Binding-site contacts:
Ligand atom OA3 contacts residue GLY40 of chain 4.A at 3.3 Å.
Ligand atom CB3 contacts residue VAL237 of chain 4.A at 3.4 Å (hydrophobic).
Ligand atom CB6 contacts residue MLI1 of chain 4.D at 3.4 Å.
Ligand atom OA2 contacts residue PHE172 of chain 4.A at 3.3 Å.
Ligand atom CA6 contacts residue GLY39 of chain 4.A at 3.6 Å.
Ligand atom OA4 contacts residue ALA109 of chain 4.A at 3.2 Å.
Ligand atom FB4 contacts residue GLY135 of chain 4.A at 3.5 Å.
Ligand atom CA6 contacts residue MLI1 of chain 4.D at 1.1 Å.
Ligand atom OA3 contacts residue MLI1 of chain 4.D at 1.8 Å (h-bond).
Ligand atom OA4 contacts residue MET110 of chain 4.A at 2.9 Å (h-bond).
Ligand atom OA1 contacts residue ASN48 of chain 4.A at 2.9 Å (h-bond).
Ligand atom CA4 contacts residue MLI1 of chain 4.D at 0.9 Å.
Ligand atom OA1 contacts residue MLI1 of chain 4.D at 1.8 Å (h-bond).
Ligand atom CA4 contacts residue GLY39 of chain 4.A at 3.4 Å.
Ligand atom CB2 contacts residue MLI1 of chain 4.D at 2.1 Å.
Ligand atom OA2 contacts residue MLI1 of chain 4.D at 1.4 Å (h-bond).
Ligand atom FA3 contacts residue MLI1 of chain 4.D at 1.6 Å.
Ligand atom CA3 contacts residue GLY40 of chain 4.A at 3.6 Å.
Ligand atom FB4 contacts residue GLY136 of chain 4.A at 3.0 Å.
Ligand atom FB4 contacts residue LEU210 of chain 4.A at 3.0 Å.
Ligand atom CA5 contacts residue MLI1 of chain 4.D at 0.3 Å.
Ligand atom CA1 contacts residue MLI1 of chain 4.D at 1.1 Å.
Ligand atom CA5 contacts residue HIS262 of chain 4.A at 3.1 Å.
Ligand atom CB1 contacts residue MLI1 of chain 4.D at 2.0 Å.
Ligand atom CA4 contacts residue HIS262 of chain 4.A at 3.3 Å.
Ligand atom CA1 contacts residue PHE172 of chain 4.A at 3.5 Å (hydrophobic).
Ligand atom CB3 contacts residue MLI1 of chain 4.D at 3.5 Å.
Ligand atom OA4 contacts residue GLY39 of chain 4.A at 2.7 Å (h-bond).
Ligand atom FA3 contacts residue LEU153 of chain 4.A at 3.6 Å.
Ligand atom FA3 contacts residue PHE236 of chain 4.A at 3.6 Å.
Ligand atom CA3 contacts residue MLI1 of chain 4.D at 0.9 Å.
Ligand atom CB3 contacts residue ILE150 of chain 4.A at 3.3 Å (hydrophobic).
Ligand atom CA2 contacts residue GLY40 of chain 4.A at 3.5 Å.
Ligand atom CA5 contacts residue ALA109 of chain 4.A at 3.6 Å (hydrophobic).
Ligand atom CB2 contacts residue ILE150 of chain 4.A at 3.3 Å (hydrophobic).
Ligand atom CA2 contacts residue MLI1 of chain 4.D at 0.8 Å.
Ligand atom CA6 contacts residue ALA109 of chain 4.A at 3.3 Å (hydrophobic).
Ligand atom CA2 contacts residue PHE172 of chain 4.A at 3.5 Å (hydrophobic).
Ligand atom CB4 contacts residue GLY135 of chain 4.A at 3.5 Å.
Ligand atom OA4 contacts residue MLI1 of chain 4.D at 1.0 Å (h-bond).

A protein and the small-molecule ligand that binds it are described below.
Small molecule (SMILES): O=C(O)C(O)=C(F)C=CC(=O)c1ccc(F)cc1

Sequence of chain 4.A:
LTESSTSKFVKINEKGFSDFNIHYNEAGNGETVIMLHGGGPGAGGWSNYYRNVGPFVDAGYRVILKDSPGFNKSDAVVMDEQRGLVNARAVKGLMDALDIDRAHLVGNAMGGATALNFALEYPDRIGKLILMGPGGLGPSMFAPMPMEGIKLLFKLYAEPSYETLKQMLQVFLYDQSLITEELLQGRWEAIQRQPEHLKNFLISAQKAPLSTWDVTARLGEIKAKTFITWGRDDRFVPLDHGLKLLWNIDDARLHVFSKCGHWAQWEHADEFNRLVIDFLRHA